Sequence of chain 1.D:
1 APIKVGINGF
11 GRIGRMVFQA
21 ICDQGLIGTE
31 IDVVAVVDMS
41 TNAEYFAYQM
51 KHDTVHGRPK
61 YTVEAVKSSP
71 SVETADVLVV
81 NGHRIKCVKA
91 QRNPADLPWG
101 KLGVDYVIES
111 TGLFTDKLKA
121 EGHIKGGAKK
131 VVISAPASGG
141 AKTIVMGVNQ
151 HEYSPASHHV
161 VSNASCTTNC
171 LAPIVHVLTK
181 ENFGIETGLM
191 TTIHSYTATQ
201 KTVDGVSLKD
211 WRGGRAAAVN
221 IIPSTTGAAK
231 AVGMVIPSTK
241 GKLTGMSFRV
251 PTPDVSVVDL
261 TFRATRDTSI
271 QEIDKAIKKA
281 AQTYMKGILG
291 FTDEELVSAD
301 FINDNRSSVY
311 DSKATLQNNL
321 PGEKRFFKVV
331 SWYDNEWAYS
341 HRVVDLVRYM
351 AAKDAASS

This small molecule binds to this protein.
Small molecule (SMILES): COc1cc(OC)cc(C(=O)N[C@@H]2[C@H](O)[C@@H](CO)O[C@H]2n2cnc3c(N[C@@H]4CCCc5ccccc54)ncnc32)c1

Binding-site contacts:
Ligand atom C2' contacts residue ASP38 of chain 1.D at 3.8 Å.
Ligand atom N3A contacts residue ASP38 of chain 1.D at 3.8 Å.
Ligand atom C2M contacts residue PHE46 of chain 1.D at 3.8 Å (hydrophobic).
Ligand atom C2A contacts residue ASN8 of chain 1.D at 3.6 Å.
Ligand atom C1M contacts residue LEU208 of chain 1.C at 3.6 Å (hydrophobic).
Ligand atom C7B contacts residue MET39 of chain 1.D at 3.6 Å (hydrophobic).
Ligand atom C1B contacts residue MET39 of chain 1.D at 3.7 Å (hydrophobic).
Ligand atom N7A contacts residue LEU113 of chain 1.D at 3.5 Å.
Ligand atom N2' contacts residue ASP38 of chain 1.D at 3.2 Å (salt-bridge).
Ligand atom C5' contacts residue THR111 of chain 1.D at 3.4 Å.
Ligand atom C8 contacts residue MET39 of chain 1.D at 3.3 Å (hydrophobic).
Ligand atom C4B contacts residue VAL206 of chain 1.C at 3.7 Å (hydrophobic).
Ligand atom C3' contacts residue ASP38 of chain 1.D at 3.8 Å.
Ligand atom N2' contacts residue MET39 of chain 1.D at 3.8 Å.
Ligand atom O4' contacts residue THR111 of chain 1.D at 3.9 Å.
Ligand atom C2A contacts residue THR111 of chain 1.D at 3.8 Å.
Ligand atom N3A contacts residue THR111 of chain 1.D at 3.6 Å.
Ligand atom C5 contacts residue ARG92 of chain 1.D at 3.2 Å.
Ligand atom C3B contacts residue LEU208 of chain 1.C at 3.5 Å (hydrophobic).
Ligand atom C6 contacts residue ARG92 of chain 1.D at 3.8 Å.
Ligand atom C2M contacts residue ASP38 of chain 1.D at 3.8 Å.
Ligand atom C5A contacts residue MET39 of chain 1.D at 3.7 Å (hydrophobic).
Ligand atom O3' contacts residue ASP38 of chain 1.D at 3.0 Å (salt-bridge).
Ligand atom O3' contacts residue PHE10 of chain 1.D at 3.6 Å.
Ligand atom C6B contacts residue ASP38 of chain 1.D at 3.9 Å.
Ligand atom O4' contacts residue GLY9 of chain 1.D at 3.7 Å.
Ligand atom C10 contacts residue ARG92 of chain 1.D at 3.8 Å.
Ligand atom C2A contacts residue ALA90 of chain 1.D at 3.5 Å (hydrophobic).
Ligand atom C6B contacts residue MET39 of chain 1.D at 3.6 Å (hydrophobic).
Ligand atom O4' contacts residue ASP38 of chain 1.D at 3.8 Å.
Ligand atom N6A contacts residue GLN91 of chain 1.D at 3.1 Å (h-bond).
Ligand atom C8 contacts residue GLN91 of chain 1.D at 3.8 Å.
Ligand atom C5B contacts residue ASP38 of chain 1.D at 3.1 Å.
Ligand atom C1' contacts residue ASP38 of chain 1.D at 3.3 Å.
Ligand atom N7A contacts residue MET39 of chain 1.D at 3.7 Å.
Ligand atom O3' contacts residue GLY11 of chain 1.D at 3.2 Å.
Ligand atom N1A contacts residue ALA90 of chain 1.D at 3.3 Å.
Ligand atom N3A contacts residue GLY9 of chain 1.D at 3.8 Å.
Ligand atom C2 contacts residue LEU113 of chain 1.D at 3.5 Å (hydrophobic).
Ligand atom O2M contacts residue SER40 of chain 1.D at 3.2 Å.

Sequence of chain 1.C:
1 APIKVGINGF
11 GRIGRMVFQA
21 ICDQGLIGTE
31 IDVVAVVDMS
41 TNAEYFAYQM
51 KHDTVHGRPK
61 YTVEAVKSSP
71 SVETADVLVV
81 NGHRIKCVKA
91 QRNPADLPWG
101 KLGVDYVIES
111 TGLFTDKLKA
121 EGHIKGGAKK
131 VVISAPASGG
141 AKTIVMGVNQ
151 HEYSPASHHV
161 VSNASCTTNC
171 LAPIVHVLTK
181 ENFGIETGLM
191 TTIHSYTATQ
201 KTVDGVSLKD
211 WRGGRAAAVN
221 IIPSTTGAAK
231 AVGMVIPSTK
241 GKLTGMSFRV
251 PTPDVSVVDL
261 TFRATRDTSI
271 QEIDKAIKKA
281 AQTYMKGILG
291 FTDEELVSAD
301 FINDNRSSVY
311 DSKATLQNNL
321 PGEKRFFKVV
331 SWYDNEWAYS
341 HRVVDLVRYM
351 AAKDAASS